Sequence of chain 1.A:
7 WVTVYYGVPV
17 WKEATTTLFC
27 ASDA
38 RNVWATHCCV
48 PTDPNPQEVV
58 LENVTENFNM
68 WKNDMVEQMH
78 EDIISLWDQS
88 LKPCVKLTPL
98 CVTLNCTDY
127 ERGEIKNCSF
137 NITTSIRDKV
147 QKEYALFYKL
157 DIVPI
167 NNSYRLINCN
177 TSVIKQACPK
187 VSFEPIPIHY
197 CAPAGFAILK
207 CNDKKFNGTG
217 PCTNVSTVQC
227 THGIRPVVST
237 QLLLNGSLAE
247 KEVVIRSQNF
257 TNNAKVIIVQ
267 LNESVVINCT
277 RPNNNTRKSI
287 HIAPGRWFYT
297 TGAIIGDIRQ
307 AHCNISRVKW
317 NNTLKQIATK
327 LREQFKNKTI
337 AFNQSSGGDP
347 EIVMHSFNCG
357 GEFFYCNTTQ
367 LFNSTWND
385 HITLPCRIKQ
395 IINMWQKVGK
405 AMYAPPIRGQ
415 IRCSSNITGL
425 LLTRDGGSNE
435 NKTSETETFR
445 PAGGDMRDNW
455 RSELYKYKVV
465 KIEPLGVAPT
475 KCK

A small-molecule ligand and the protein it binds are described below.
Small molecule (SMILES): CC(=O)N[C@H]1[C@H](O[C@H]2[C@H](O)[C@@H](NC(C)=O)CO[C@@H]2CO)O[C@H](CO)[C@@H](O[C@@H]2O[C@H](CO)[C@@H](O)[C@H](O)[C@@H]2O)[C@@H]1O

Sequence of chain 1.N:
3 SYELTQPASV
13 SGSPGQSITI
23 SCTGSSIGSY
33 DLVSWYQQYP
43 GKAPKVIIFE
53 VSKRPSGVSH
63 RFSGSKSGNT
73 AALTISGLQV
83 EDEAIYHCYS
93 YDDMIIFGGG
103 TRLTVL

Binding-site contacts:
Ligand atom C3 contacts residue ASN255 of chain 1.A at 3.9 Å.
Ligand atom C5 contacts residue TRP107 of chain 1.M at 4.0 Å (hydrophobic).
Ligand atom C6 contacts residue GLY30 of chain 1.N at 4.2 Å.
Ligand atom C1 contacts residue THR257 of chain 1.A at 3.6 Å.
Ligand atom C8 contacts residue PHE256 of chain 1.A at 3.8 Å (hydrophobic).
Ligand atom O5 contacts residue TRP107 of chain 1.M at 3.1 Å (h-bond).
Ligand atom O6 contacts residue TRP107 of chain 1.M at 3.8 Å.
Ligand atom C2 contacts residue GLY30 of chain 1.N at 3.6 Å.
Ligand atom C4 contacts residue SER31 of chain 1.N at 4.2 Å.
Ligand atom O5 contacts residue ASN255 of chain 1.A at 2.5 Å (h-bond).
Ligand atom O5 contacts residue THR257 of chain 1.A at 4.0 Å.
Ligand atom C7 contacts residue GLY30 of chain 1.N at 4.3 Å.
Ligand atom C7 contacts residue PHE256 of chain 1.A at 4.2 Å (hydrophobic).
Ligand atom N2 contacts residue GLY30 of chain 1.N at 4.0 Å.
Ligand atom C8 contacts residue NAG1 of chain 1.S at 3.5 Å.
Ligand atom C7 contacts residue ASP33 of chain 1.N at 3.6 Å.
Ligand atom C3 contacts residue GLY30 of chain 1.N at 4.1 Å.
Ligand atom C8 contacts residue MAN4 of chain 1.S at 3.1 Å.
Ligand atom N2 contacts residue ASN255 of chain 1.A at 3.0 Å (h-bond).
Ligand atom C2 contacts residue SER31 of chain 1.N at 4.2 Å.
Ligand atom C5 contacts residue ASN255 of chain 1.A at 3.8 Å.
Ligand atom C5 contacts residue THR257 of chain 1.A at 4.0 Å.
Ligand atom C6 contacts residue TYR32 of chain 1.N at 3.7 Å (hydrophobic).
Ligand atom C1 contacts residue SER31 of chain 1.N at 4.1 Å.
Ligand atom O5 contacts residue SER31 of chain 1.N at 4.3 Å.
Ligand atom O7 contacts residue ASN255 of chain 1.A at 3.2 Å (h-bond).
Ligand atom C6 contacts residue TRP107 of chain 1.M at 3.7 Å (hydrophobic).
Ligand atom C5 contacts residue SER31 of chain 1.N at 4.0 Å.
Ligand atom O3 contacts residue GLY30 of chain 1.N at 3.6 Å.
Ligand atom C6 contacts residue SER31 of chain 1.N at 4.0 Å.
Ligand atom C7 contacts residue ASN255 of chain 1.A at 3.3 Å.
Ligand atom O7 contacts residue GLN254 of chain 1.A at 3.9 Å.
Ligand atom O6 contacts residue TYR32 of chain 1.N at 4.2 Å.
Ligand atom C8 contacts residue ASN255 of chain 1.A at 3.9 Å.
Ligand atom C1 contacts residue TRP107 of chain 1.M at 4.0 Å (hydrophobic).
Ligand atom O4 contacts residue SER31 of chain 1.N at 3.2 Å (h-bond).
Ligand atom N2 contacts residue PHE256 of chain 1.A at 4.3 Å.
Ligand atom C1 contacts residue ASN255 of chain 1.A at 1.5 Å.
Ligand atom C2 contacts residue ASN255 of chain 1.A at 2.6 Å.
Ligand atom C8 contacts residue ASP33 of chain 1.N at 3.4 Å.

Sequence of chain 1.M:
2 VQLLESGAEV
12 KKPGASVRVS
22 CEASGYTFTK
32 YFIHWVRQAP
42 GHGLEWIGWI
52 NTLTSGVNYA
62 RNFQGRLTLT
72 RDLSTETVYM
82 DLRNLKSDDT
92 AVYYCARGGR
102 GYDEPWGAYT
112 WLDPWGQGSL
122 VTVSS